A small-molecule ligand and the protein it binds are described below.
Small molecule (SMILES): C/C=C/C[C@@H](C)[C@@H](O)[C@H]1C(=O)N[C@@H](CC)C(=O)N(C)CC(=O)N(C)[C@@H](C[C@H](C)CC)C(=O)N[C@@H](C(C)C)C(=O)N(C)[C@@H](CC(C)C)C(=O)N[C@@H](C)C(=O)N[C@H](C)C(=O)N(C)[C@@H](CC(C)C)C(=O)N(C)[C@@H](CC(C)C)C(=O)N(C)[C@@H](C(C)C)C(=O)N1C

Binding-site contacts:
Ligand atom CB contacts residue TRP121 of chain 1.A at 3.7 Å (hydrophobic).
Ligand atom O contacts residue ARG55 of chain 1.A at 3.0 Å (salt-bridge).
Ligand atom CG1 contacts residue PHE113 of chain 1.A at 3.4 Å (hydrophobic).
Ligand atom N contacts residue ASN102 of chain 1.A at 3.0 Å (h-bond).
Ligand atom CB contacts residue PHE113 of chain 1.A at 3.8 Å (hydrophobic).
Ligand atom CA contacts residue GLY72 of chain 1.A at 3.2 Å.
Ligand atom O contacts residue ALA103 of chain 1.A at 3.9 Å.
Ligand atom CG1 contacts residue ARG55 of chain 1.A at 3.6 Å.
Ligand atom O contacts residue GLN63 of chain 1.A at 3.2 Å (h-bond).
Ligand atom CG contacts residue GLN111 of chain 1.A at 3.7 Å.
Ligand atom CG1 contacts residue GLN63 of chain 1.A at 3.4 Å.
Ligand atom CH contacts residue ALA103 of chain 1.A at 3.5 Å (hydrophobic).
Ligand atom CA contacts residue ASN102 of chain 1.A at 3.0 Å.
Ligand atom C contacts residue GLY72 of chain 1.A at 3.1 Å.
Ligand atom CD1 contacts residue TRP121 of chain 1.A at 3.5 Å (hydrophobic).
Ligand atom CB contacts residue GLN111 of chain 1.A at 3.6 Å.
Ligand atom CD1 contacts residue ASN102 of chain 1.A at 3.3 Å.
Ligand atom CN contacts residue LEU122 of chain 1.A at 3.6 Å (hydrophobic).
Ligand atom CN contacts residue HIS126 of chain 1.A at 3.2 Å.
Ligand atom CN contacts residue GLY72 of chain 1.A at 3.2 Å.
Ligand atom C contacts residue PHE60 of chain 1.A at 3.6 Å (hydrophobic).
Ligand atom CG contacts residue ASN102 of chain 1.A at 3.7 Å.
Ligand atom CB contacts residue ASN102 of chain 1.A at 3.4 Å.
Ligand atom CD2 contacts residue PHE60 of chain 1.A at 3.9 Å (hydrophobic).
Ligand atom C contacts residue ASN102 of chain 1.A at 3.4 Å.
Ligand atom CB contacts residue PHE60 of chain 1.A at 3.8 Å (hydrophobic).
Ligand atom O contacts residue ALA101 of chain 1.A at 3.6 Å.
Ligand atom CG1 contacts residue ALA101 of chain 1.A at 3.7 Å (hydrophobic).
Ligand atom O contacts residue GLY72 of chain 1.A at 3.8 Å.
Ligand atom O contacts residue HIS126 of chain 1.A at 3.2 Å.
Ligand atom CG2 contacts residue PHE60 of chain 1.A at 3.6 Å (hydrophobic).
Ligand atom O contacts residue ASN102 of chain 1.A at 3.5 Å (h-bond).
Ligand atom O contacts residue TRP121 of chain 1.A at 2.8 Å (h-bond).
Ligand atom CA contacts residue ARG55 of chain 1.A at 3.8 Å.
Ligand atom CG contacts residue ALA101 of chain 1.A at 3.7 Å (hydrophobic).
Ligand atom CN contacts residue ARG55 of chain 1.A at 3.5 Å.
Ligand atom CN contacts residue ARG55 of chain 1.A at 3.6 Å.
Ligand atom CB contacts residue GLY72 of chain 1.A at 3.5 Å.
Ligand atom N contacts residue GLY72 of chain 1.A at 3.1 Å (h-bond).
Ligand atom O contacts residue PHE60 of chain 1.A at 3.2 Å.

Sequence of chain 1.A:
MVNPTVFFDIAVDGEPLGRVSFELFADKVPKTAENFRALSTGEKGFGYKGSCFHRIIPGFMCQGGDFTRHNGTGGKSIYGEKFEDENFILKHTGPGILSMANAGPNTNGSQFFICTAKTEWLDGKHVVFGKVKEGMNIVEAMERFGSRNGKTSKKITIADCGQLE